This small molecule binds to this protein.
Small molecule (SMILES): O=C(O)c1ccc(Nc2nccc(Nc3ccccc3)n2)cc1

Binding-site contacts:
Ligand atom C20 contacts residue LEU17 of chain 1.A at 3.6 Å (hydrophobic).
Ligand atom C05 contacts residue GLY94 of chain 1.A at 3.9 Å.
Ligand atom C10 contacts residue GLY94 of chain 1.A at 3.9 Å.
Ligand atom C06 contacts residue GLY94 of chain 1.A at 3.9 Å.
Ligand atom C15 contacts residue ALA91 of chain 1.A at 3.8 Å (hydrophobic).
Ligand atom C21 contacts residue VAL25 of chain 1.A at 4.0 Å (hydrophobic).
Ligand atom N01 contacts residue ALA91 of chain 1.A at 2.7 Å (h-bond).
Ligand atom O23 contacts residue ARG98 of chain 1.A at 3.4 Å (salt-bridge).
Ligand atom C05 contacts residue ARG15 of chain 1.A at 3.5 Å.
Ligand atom N01 contacts residue LEU141 of chain 1.A at 3.6 Å.
Ligand atom C11 contacts residue ARG15 of chain 1.A at 3.8 Å.
Ligand atom C14 contacts residue LEU72 of chain 1.A at 3.8 Å (hydrophobic).
Ligand atom C08 contacts residue LEU17 of chain 1.A at 4.0 Å (hydrophobic).
Ligand atom C21 contacts residue LEU17 of chain 1.A at 3.8 Å (hydrophobic).
Ligand atom C10 contacts residue ALA91 of chain 1.A at 3.2 Å (hydrophobic).
Ligand atom C12 contacts residue ALA91 of chain 1.A at 3.8 Å (hydrophobic).
Ligand atom C13 contacts residue VAL25 of chain 1.A at 3.9 Å (hydrophobic).
Ligand atom C11 contacts residue ARG98 of chain 1.A at 3.6 Å.
Ligand atom C15 contacts residue LEU72 of chain 1.A at 3.7 Å (hydrophobic).
Ligand atom C13 contacts residue LEU141 of chain 1.A at 3.6 Å (hydrophobic).
Ligand atom C20 contacts residue GLY18 of chain 1.A at 3.5 Å.
Ligand atom C19 contacts residue THR95 of chain 1.A at 3.7 Å.
Ligand atom C12 contacts residue LEU141 of chain 1.A at 3.5 Å (hydrophobic).
Ligand atom C15 contacts residue GLU89 of chain 1.A at 3.3 Å.
Ligand atom N03 contacts residue TYR90 of chain 1.A at 3.8 Å.
Ligand atom C10 contacts residue TYR90 of chain 1.A at 3.9 Å (hydrophobic).
Ligand atom C14 contacts residue LEU141 of chain 1.A at 3.6 Å (hydrophobic).
Ligand atom N02 contacts residue LEU141 of chain 1.A at 3.4 Å.
Ligand atom N04 contacts residue VAL25 of chain 1.A at 3.7 Å.
Ligand atom O22 contacts residue ARG15 of chain 1.A at 2.9 Å (salt-bridge).
Ligand atom C09 contacts residue ALA91 of chain 1.A at 3.3 Å (hydrophobic).
Ligand atom C15 contacts residue LEU141 of chain 1.A at 3.9 Å (hydrophobic).
Ligand atom C18 contacts residue THR95 of chain 1.A at 3.4 Å.
Ligand atom N03 contacts residue ALA91 of chain 1.A at 3.0 Å (h-bond).
Ligand atom C08 contacts residue LEU141 of chain 1.A at 3.7 Å (hydrophobic).
Ligand atom C21 contacts residue GLY18 of chain 1.A at 3.9 Å.
Ligand atom C15 contacts residue ALA38 of chain 1.A at 3.7 Å (hydrophobic).
Ligand atom C09 contacts residue LEU141 of chain 1.A at 4.0 Å (hydrophobic).
Ligand atom O22 contacts residue ARG98 of chain 1.A at 3.3 Å (salt-bridge).
Ligand atom C12 contacts residue LEU17 of chain 1.A at 3.9 Å (hydrophobic).

Sequence of chain 1.A:
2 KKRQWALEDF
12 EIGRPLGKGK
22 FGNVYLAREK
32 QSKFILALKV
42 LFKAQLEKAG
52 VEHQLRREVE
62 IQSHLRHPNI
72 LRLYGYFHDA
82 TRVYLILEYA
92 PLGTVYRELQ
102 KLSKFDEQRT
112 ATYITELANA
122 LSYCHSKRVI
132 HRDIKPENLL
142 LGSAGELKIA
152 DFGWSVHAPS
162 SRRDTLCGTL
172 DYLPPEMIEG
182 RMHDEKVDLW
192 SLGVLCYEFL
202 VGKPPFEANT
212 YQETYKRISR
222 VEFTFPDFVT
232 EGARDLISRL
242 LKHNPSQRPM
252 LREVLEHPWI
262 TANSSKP